The protein below binds the small molecule below.
Small molecule (SMILES): NC[C@H](NC(=O)c1ccc(C#CC#Cc2ccccc2)cc1)C(=O)NO

Binding-site contacts:
Ligand atom O2 contacts residue ASP244 of chain 1.D at 3.2 Å (salt-bridge).
Ligand atom C3 contacts residue THR193 of chain 1.D at 3.5 Å.
Ligand atom C10 contacts residue GLY212 of chain 1.D at 3.8 Å.
Ligand atom O2 contacts residue THR193 of chain 1.D at 2.6 Å (h-bond).
Ligand atom C11 contacts residue VAL219 of chain 1.D at 3.9 Å (hydrophobic).
Ligand atom N3 contacts residue ASP244 of chain 1.D at 3.8 Å.
Ligand atom O2 contacts residue HIS240 of chain 1.D at 2.8 Å (h-bond).
Ligand atom C19 contacts residue ASP244 of chain 1.D at 3.4 Å.
Ligand atom N2 contacts residue HIS267 of chain 1.D at 2.9 Å (h-bond).
Ligand atom C4 contacts residue LEU21 of chain 1.D at 3.9 Å (hydrophobic).
Ligand atom O3 contacts residue HIS81 of chain 1.D at 3.1 Å (h-bond).
Ligand atom C13 contacts residue ARG204 of chain 1.D at 3.3 Å.
Ligand atom C19 contacts residue THR193 of chain 1.D at 3.4 Å.
Ligand atom C15 contacts residue MET197 of chain 1.D at 3.6 Å (hydrophobic).
Ligand atom N2 contacts residue ZN1 of chain 1.L at 3.0 Å.
Ligand atom O2 contacts residue HIS81 of chain 1.D at 3.7 Å.
Ligand atom C17 contacts residue VAL219 of chain 1.D at 3.8 Å (hydrophobic).
Ligand atom C14 contacts residue MET197 of chain 1.D at 3.6 Å (hydrophobic).
Ligand atom C11 contacts residue GLY212 of chain 1.D at 3.7 Å.
Ligand atom O3 contacts residue GLU80 of chain 1.D at 2.5 Å (salt-bridge).
Ligand atom C18 contacts residue THR193 of chain 1.D at 3.8 Å.
Ligand atom C12 contacts residue ARG204 of chain 1.D at 3.9 Å.
Ligand atom C14 contacts residue ARG204 of chain 1.D at 3.6 Å.
Ligand atom N2 contacts residue MET65 of chain 1.D at 3.3 Å (h-bond).
Ligand atom O3 contacts residue ZN1 of chain 1.L at 2.2 Å.
Ligand atom N1 contacts residue THR193 of chain 1.D at 3.2 Å (h-bond).
Ligand atom N2 contacts residue ASP244 of chain 1.D at 3.4 Å (salt-bridge).
Ligand atom C18 contacts residue MET65 of chain 1.D at 3.7 Å (hydrophobic).
Ligand atom C19 contacts residue ZN1 of chain 1.L at 2.9 Å.
Ligand atom O3 contacts residue ASP244 of chain 1.D at 3.4 Å (salt-bridge).
Ligand atom O3 contacts residue HIS267 of chain 1.D at 3.3 Å (h-bond).
Ligand atom N2 contacts residue GLU80 of chain 1.D at 3.2 Å (salt-bridge).
Ligand atom C6 contacts residue ALA209 of chain 1.D at 3.7 Å (hydrophobic).
Ligand atom C3 contacts residue LEU21 of chain 1.D at 3.6 Å (hydrophobic).
Ligand atom O1 contacts residue HIS22 of chain 1.D at 3.6 Å.
Ligand atom C11 contacts residue SER213 of chain 1.D at 3.9 Å.
Ligand atom C17 contacts residue SER213 of chain 1.D at 3.6 Å.
Ligand atom O2 contacts residue ZN1 of chain 1.L at 2.1 Å.
Ligand atom C12 contacts residue GLY212 of chain 1.D at 3.8 Å.
Ligand atom O1 contacts residue MET65 of chain 1.D at 3.2 Å (h-bond).

Sequence of chain 1.D:
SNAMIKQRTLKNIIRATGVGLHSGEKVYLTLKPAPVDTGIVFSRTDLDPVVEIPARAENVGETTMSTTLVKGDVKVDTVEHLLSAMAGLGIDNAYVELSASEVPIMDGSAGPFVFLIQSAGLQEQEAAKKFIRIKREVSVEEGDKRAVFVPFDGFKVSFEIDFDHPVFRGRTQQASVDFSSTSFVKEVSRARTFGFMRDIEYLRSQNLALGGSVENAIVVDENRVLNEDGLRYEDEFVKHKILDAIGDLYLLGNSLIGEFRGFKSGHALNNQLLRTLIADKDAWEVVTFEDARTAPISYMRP